A protein and the small-molecule ligand that binds it are described below.
Small molecule (SMILES): CC(=O)N[C@H]1[C@H](O[C@H]2[C@H](O)[C@@H](NC(C)=O)CO[C@@H]2CO)O[C@H](CO)[C@@H](O)[C@@H]1O

Sequence of chain 1.I:
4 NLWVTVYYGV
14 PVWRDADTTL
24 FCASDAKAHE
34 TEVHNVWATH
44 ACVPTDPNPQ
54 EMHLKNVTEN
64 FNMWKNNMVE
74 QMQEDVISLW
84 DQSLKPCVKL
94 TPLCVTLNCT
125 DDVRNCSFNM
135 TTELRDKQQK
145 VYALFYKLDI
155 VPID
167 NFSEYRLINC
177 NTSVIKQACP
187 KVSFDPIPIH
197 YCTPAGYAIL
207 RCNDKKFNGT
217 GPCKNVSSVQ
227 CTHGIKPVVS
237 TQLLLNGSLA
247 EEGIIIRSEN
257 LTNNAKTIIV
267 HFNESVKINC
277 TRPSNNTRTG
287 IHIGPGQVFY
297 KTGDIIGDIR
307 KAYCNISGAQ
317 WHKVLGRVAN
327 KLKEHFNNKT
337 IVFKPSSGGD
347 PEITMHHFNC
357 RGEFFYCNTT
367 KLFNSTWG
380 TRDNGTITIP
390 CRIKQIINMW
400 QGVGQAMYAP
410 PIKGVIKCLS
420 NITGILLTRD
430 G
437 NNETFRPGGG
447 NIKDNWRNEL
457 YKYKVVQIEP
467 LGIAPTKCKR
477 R

Binding-site contacts:
Ligand atom C8 contacts residue GLU170 of chain 1.I at 3.5 Å.
Ligand atom O6 contacts residue ASN101 of chain 1.I at 3.9 Å.
Ligand atom C2 contacts residue ASN101 of chain 1.I at 2.5 Å.
Ligand atom C1 contacts residue ASN101 of chain 1.I at 1.4 Å.
Ligand atom C6 contacts residue ASN101 of chain 1.I at 4.5 Å.
Ligand atom C7 contacts residue PHE168 of chain 1.I at 4.1 Å (hydrophobic).
Ligand atom O7 contacts residue GLU170 of chain 1.I at 4.4 Å.
Ligand atom O7 contacts residue ASN101 of chain 1.I at 3.4 Å (h-bond).
Ligand atom C6 contacts residue PHE168 of chain 1.I at 3.9 Å (hydrophobic).
Ligand atom C4 contacts residue ASN101 of chain 1.I at 4.2 Å.
Ligand atom O5 contacts residue ASN101 of chain 1.I at 2.3 Å (h-bond).
Ligand atom C5 contacts residue ASN101 of chain 1.I at 3.6 Å.
Ligand atom C1 contacts residue PHE168 of chain 1.I at 3.8 Å (hydrophobic).
Ligand atom C7 contacts residue ASN101 of chain 1.I at 3.4 Å.
Ligand atom O7 contacts residue PHE168 of chain 1.I at 4.3 Å.
Ligand atom O6 contacts residue PHE168 of chain 1.I at 4.4 Å.
Ligand atom O4 contacts residue PHE168 of chain 1.I at 4.4 Å.
Ligand atom C3 contacts residue ASN101 of chain 1.I at 3.8 Å.
Ligand atom N2 contacts residue ASN101 of chain 1.I at 2.9 Å (h-bond).
Ligand atom C8 contacts residue PHE168 of chain 1.I at 3.9 Å (hydrophobic).
Ligand atom C7 contacts residue GLU170 of chain 1.I at 4.3 Å.
Ligand atom C4 contacts residue PHE168 of chain 1.I at 4.5 Å (hydrophobic).
Ligand atom O5 contacts residue PHE168 of chain 1.I at 4.1 Å.
Ligand atom O6 contacts residue TYR146 of chain 1.I at 3.9 Å.
Ligand atom C5 contacts residue PHE168 of chain 1.I at 3.6 Å (hydrophobic).